A small-molecule ligand and the protein it binds are described below.
Small molecule (SMILES): CC(=O)N[C@H]1[C@H](O[C@H]2[C@H](O)[C@@H](NC(C)=O)CO[C@@H]2CO[C@@H]2O[C@@H](C)[C@@H](O)[C@@H](O)[C@@H]2O)O[C@H](CO)[C@@H](O[C@@H]2O[C@H](CO)[C@@H](O)[C@H](O)[C@@H]2O)[C@@H]1O

Binding-site contacts:
Ligand atom N2 contacts residue ASN66 of chain 6.G at 2.8 Å (h-bond).
Ligand atom C5 contacts residue ASN66 of chain 6.G at 3.5 Å.
Ligand atom O5 contacts residue ASN66 of chain 6.G at 2.2 Å (h-bond).
Ligand atom O7 contacts residue ASN66 of chain 6.G at 4.3 Å.
Ligand atom C7 contacts residue ASN66 of chain 6.G at 4.0 Å.
Ligand atom C1 contacts residue ASN66 of chain 6.G at 1.4 Å.
Ligand atom O7 contacts residue PRO64 of chain 6.G at 3.9 Å.
Ligand atom C8 contacts residue PRO64 of chain 6.G at 3.4 Å (hydrophobic).
Ligand atom C3 contacts residue ASN66 of chain 6.G at 3.6 Å.
Ligand atom C7 contacts residue PRO64 of chain 6.G at 3.8 Å (hydrophobic).
Ligand atom N2 contacts residue ILE65 of chain 6.G at 4.4 Å.
Ligand atom C8 contacts residue GLN87 of chain 6.G at 4.5 Å.
Ligand atom C4 contacts residue ASN66 of chain 6.G at 4.0 Å.
Ligand atom C2 contacts residue ASN66 of chain 6.G at 2.2 Å.
Ligand atom N2 contacts residue PRO64 of chain 6.G at 4.3 Å.

Sequence of chain 6.G:
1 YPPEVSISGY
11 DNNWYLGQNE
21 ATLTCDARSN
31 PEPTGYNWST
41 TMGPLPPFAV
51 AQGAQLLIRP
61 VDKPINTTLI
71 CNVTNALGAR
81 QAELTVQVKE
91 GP